Binding-site contacts:
Ligand atom C contacts residue ASN101 of chain 1.A at 4.0 Å.
Ligand atom C6 contacts residue LEU55 of chain 1.A at 3.9 Å (hydrophobic).
Ligand atom C5 contacts residue LEU53 of chain 1.A at 3.4 Å (hydrophobic).
Ligand atom O contacts residue TYR100 of chain 1.A at 3.9 Å.
Ligand atom C3 contacts residue ILE107 of chain 1.A at 2.9 Å (hydrophobic).
Ligand atom BR contacts residue PRO43 of chain 1.A at 3.8 Å.
Ligand atom C3 contacts residue LEU53 of chain 1.A at 4.3 Å (hydrophobic).
Ligand atom C4 contacts residue LEU53 of chain 1.A at 3.6 Å (hydrophobic).
Ligand atom C1 contacts residue ASN101 of chain 1.A at 4.4 Å.
Ligand atom C6 contacts residue ILE107 of chain 1.A at 4.3 Å (hydrophobic).
Ligand atom C2 contacts residue ASN101 of chain 1.A at 3.3 Å.
Ligand atom N contacts residue CYS97 of chain 1.A at 4.3 Å.
Ligand atom N contacts residue TYR58 of chain 1.A at 3.8 Å.
Ligand atom BR contacts residue ILE107 of chain 1.A at 4.3 Å.
Ligand atom N contacts residue TYR100 of chain 1.A at 4.2 Å.
Ligand atom O contacts residue ILE107 of chain 1.A at 4.5 Å.
Ligand atom C1 contacts residue ILE107 of chain 1.A at 3.2 Å (hydrophobic).
Ligand atom O contacts residue LEU55 of chain 1.A at 3.7 Å.
Ligand atom C contacts residue LEU55 of chain 1.A at 3.8 Å (hydrophobic).
Ligand atom C4 contacts residue ILE107 of chain 1.A at 3.4 Å (hydrophobic).
Ligand atom C5 contacts residue ILE107 of chain 1.A at 4.1 Å (hydrophobic).
Ligand atom O contacts residue ASN101 of chain 1.A at 2.9 Å (h-bond).
Ligand atom C6 contacts residue LEU53 of chain 1.A at 4.0 Å (hydrophobic).
Ligand atom BR contacts residue LEU53 of chain 1.A at 3.8 Å.
Ligand atom C3 contacts residue VAL48 of chain 1.A at 4.0 Å (hydrophobic).
Ligand atom C contacts residue ILE107 of chain 1.A at 3.9 Å (hydrophobic).
Ligand atom N contacts residue ASN101 of chain 1.A at 2.7 Å (h-bond).
Ligand atom N contacts residue ILE107 of chain 1.A at 4.0 Å.
Ligand atom C2 contacts residue TYR58 of chain 1.A at 4.1 Å (hydrophobic).
Ligand atom C2 contacts residue ILE107 of chain 1.A at 3.5 Å (hydrophobic).

Sequence of chain 1.A:
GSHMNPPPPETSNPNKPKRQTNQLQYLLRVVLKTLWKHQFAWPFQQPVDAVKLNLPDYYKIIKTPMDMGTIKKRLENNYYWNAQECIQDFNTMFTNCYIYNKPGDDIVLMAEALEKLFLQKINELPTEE

This protein binds this small molecule.
Small molecule (SMILES): N#Cc1cc(Br)ccc1O